Binding-site contacts:
Ligand atom O7 contacts residue LEU345 of chain 1.B at 3.6 Å (h-bond).
Ligand atom C8 contacts residue ASN373 of chain 1.B at 4.2 Å.
Ligand atom C4 contacts residue ASN373 of chain 1.B at 4.3 Å.
Ligand atom O5 contacts residue ARG348 of chain 1.B at 3.2 Å (salt-bridge).
Ligand atom C3 contacts residue ASN373 of chain 1.B at 3.8 Å.
Ligand atom C7 contacts residue LEU345 of chain 1.B at 4.3 Å (hydrophobic).
Ligand atom C1 contacts residue ARG348 of chain 1.B at 3.9 Å.
Ligand atom N2 contacts residue ASN373 of chain 1.B at 3.0 Å (h-bond).
Ligand atom O7 contacts residue SER346 of chain 1.B at 3.5 Å (h-bond).
Ligand atom C7 contacts residue ASN373 of chain 1.B at 3.7 Å.
Ligand atom C7 contacts residue SER346 of chain 1.B at 3.8 Å.
Ligand atom C8 contacts residue SER346 of chain 1.B at 3.2 Å.
Ligand atom C6 contacts residue ARG348 of chain 1.B at 4.1 Å.
Ligand atom O5 contacts residue ASN373 of chain 1.B at 2.4 Å (h-bond).
Ligand atom C5 contacts residue ARG348 of chain 1.B at 4.1 Å.
Ligand atom O6 contacts residue ARG348 of chain 1.B at 2.9 Å (salt-bridge).
Ligand atom C5 contacts residue ASN373 of chain 1.B at 3.6 Å.
Ligand atom C2 contacts residue ARG348 of chain 1.B at 4.3 Å.
Ligand atom C2 contacts residue ASN373 of chain 1.B at 2.6 Å.
Ligand atom C1 contacts residue ASN373 of chain 1.B at 1.4 Å.

The small molecule below binds the protein below.
Small molecule (SMILES): CC(=O)N[C@@H]1[C@@H](O)[C@H](O)[C@@H](CO)O[C@H]1O

Sequence of chain 1.B:
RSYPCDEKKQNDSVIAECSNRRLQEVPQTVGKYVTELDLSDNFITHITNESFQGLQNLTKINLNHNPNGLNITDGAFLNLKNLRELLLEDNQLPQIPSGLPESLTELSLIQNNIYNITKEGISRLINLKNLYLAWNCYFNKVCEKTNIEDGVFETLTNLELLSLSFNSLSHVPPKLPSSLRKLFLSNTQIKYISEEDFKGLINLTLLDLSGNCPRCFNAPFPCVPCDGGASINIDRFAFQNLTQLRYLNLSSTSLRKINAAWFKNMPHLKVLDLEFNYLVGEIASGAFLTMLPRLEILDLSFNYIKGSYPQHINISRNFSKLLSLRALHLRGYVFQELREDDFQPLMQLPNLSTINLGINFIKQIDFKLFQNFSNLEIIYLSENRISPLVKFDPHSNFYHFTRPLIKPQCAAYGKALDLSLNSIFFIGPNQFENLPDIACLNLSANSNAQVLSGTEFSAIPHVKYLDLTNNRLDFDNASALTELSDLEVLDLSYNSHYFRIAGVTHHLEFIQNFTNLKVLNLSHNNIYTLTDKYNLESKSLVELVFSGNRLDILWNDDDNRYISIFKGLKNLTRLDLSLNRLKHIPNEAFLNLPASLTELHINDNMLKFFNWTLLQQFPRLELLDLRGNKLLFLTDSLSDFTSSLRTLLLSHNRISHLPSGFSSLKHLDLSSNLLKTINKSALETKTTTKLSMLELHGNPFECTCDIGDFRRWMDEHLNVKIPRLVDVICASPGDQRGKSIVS